This protein binds this small molecule.
Small molecule (SMILES): CC(=O)N[C@@H]1[C@@H](O)[C@H](O)[C@@H](CO)O[C@H]1O

Sequence of chain 1.B:
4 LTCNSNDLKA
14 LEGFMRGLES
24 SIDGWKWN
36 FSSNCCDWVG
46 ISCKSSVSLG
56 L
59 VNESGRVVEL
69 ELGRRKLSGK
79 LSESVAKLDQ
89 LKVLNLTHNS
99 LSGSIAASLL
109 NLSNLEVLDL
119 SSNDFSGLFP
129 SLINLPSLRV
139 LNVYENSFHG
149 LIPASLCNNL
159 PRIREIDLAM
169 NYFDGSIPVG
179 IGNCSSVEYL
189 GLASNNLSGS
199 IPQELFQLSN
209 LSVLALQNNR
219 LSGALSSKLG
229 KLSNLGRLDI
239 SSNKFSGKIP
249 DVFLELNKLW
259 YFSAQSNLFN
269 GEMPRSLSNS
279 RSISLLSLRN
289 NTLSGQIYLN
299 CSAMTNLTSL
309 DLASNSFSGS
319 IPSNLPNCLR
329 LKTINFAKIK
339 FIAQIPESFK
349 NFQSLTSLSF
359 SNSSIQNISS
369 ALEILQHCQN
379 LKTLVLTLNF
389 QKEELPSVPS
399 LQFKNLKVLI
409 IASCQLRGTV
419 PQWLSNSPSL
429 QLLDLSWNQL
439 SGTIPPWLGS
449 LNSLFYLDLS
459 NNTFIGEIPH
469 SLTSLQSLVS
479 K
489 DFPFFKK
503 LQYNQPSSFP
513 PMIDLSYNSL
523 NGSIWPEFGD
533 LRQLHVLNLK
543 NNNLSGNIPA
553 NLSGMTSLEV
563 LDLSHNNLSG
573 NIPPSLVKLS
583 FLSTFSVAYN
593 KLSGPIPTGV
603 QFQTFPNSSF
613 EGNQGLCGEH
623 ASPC

Binding-site contacts:
Ligand atom C8 contacts residue SER280 of chain 1.B at 4.4 Å.
Ligand atom O5 contacts residue SER280 of chain 1.B at 4.2 Å.
Ligand atom C1 contacts residue SER282 of chain 1.B at 4.5 Å.
Ligand atom C5 contacts residue ASN304 of chain 1.B at 3.6 Å.
Ligand atom C1 contacts residue SER280 of chain 1.B at 3.7 Å.
Ligand atom N2 contacts residue ASN304 of chain 1.B at 2.9 Å (h-bond).
Ligand atom O7 contacts residue ASN304 of chain 1.B at 4.1 Å.
Ligand atom C2 contacts residue ASN304 of chain 1.B at 2.3 Å.
Ligand atom O5 contacts residue ASN304 of chain 1.B at 2.3 Å (h-bond).
Ligand atom C3 contacts residue ASN304 of chain 1.B at 3.7 Å.
Ligand atom O5 contacts residue TRP258 of chain 1.B at 3.9 Å.
Ligand atom N2 contacts residue SER280 of chain 1.B at 4.3 Å.
Ligand atom O7 contacts residue SER280 of chain 1.B at 3.2 Å.
Ligand atom O6 contacts residue SER282 of chain 1.B at 3.5 Å (h-bond).
Ligand atom C2 contacts residue SER280 of chain 1.B at 3.8 Å.
Ligand atom C2 contacts residue TRP258 of chain 1.B at 4.3 Å (hydrophobic).
Ligand atom O6 contacts residue TRP258 of chain 1.B at 4.1 Å.
Ligand atom C1 contacts residue TRP258 of chain 1.B at 4.4 Å (hydrophobic).
Ligand atom C7 contacts residue ARG279 of chain 1.B at 4.4 Å.
Ligand atom O5 contacts residue SER282 of chain 1.B at 3.8 Å.
Ligand atom C4 contacts residue TRP258 of chain 1.B at 3.9 Å (hydrophobic).
Ligand atom O7 contacts residue ASN255 of chain 1.B at 4.1 Å.
Ligand atom C8 contacts residue ARG279 of chain 1.B at 4.2 Å.
Ligand atom C7 contacts residue SER280 of chain 1.B at 3.9 Å.
Ligand atom C4 contacts residue ASN304 of chain 1.B at 4.1 Å.
Ligand atom C7 contacts residue ASN304 of chain 1.B at 3.7 Å.
Ligand atom C6 contacts residue TRP258 of chain 1.B at 4.0 Å (hydrophobic).
Ligand atom C5 contacts residue TRP258 of chain 1.B at 4.3 Å (hydrophobic).
Ligand atom C1 contacts residue ASN304 of chain 1.B at 1.4 Å.